Sequence of chain 1.A:
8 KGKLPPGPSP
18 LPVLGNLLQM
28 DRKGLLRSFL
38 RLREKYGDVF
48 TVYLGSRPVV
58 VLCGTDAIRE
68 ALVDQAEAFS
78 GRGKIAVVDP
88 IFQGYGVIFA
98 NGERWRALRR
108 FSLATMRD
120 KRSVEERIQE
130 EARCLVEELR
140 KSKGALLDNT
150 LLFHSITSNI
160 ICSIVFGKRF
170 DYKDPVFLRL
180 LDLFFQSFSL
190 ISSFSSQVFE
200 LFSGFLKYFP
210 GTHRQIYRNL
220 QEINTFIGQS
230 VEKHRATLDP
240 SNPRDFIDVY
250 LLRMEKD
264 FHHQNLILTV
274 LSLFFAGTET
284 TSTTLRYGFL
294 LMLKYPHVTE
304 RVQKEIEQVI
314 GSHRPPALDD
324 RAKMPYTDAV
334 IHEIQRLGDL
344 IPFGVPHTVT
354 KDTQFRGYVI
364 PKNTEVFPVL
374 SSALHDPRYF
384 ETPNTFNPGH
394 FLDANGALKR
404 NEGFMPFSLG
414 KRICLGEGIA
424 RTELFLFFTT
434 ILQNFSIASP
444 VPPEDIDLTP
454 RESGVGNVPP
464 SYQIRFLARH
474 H

This small molecule binds to this protein.
Small molecule (SMILES): OC[C@H]1O[C@H](O[C@H]2[C@H](O)[C@@H](O)[C@H](OCCCCCC3CCCCC3)O[C@@H]2CO)[C@H](O)[C@@H](O)[C@@H]1O

Binding-site contacts:
Ligand atom O22 contacts residue ILE95 of chain 1.A at 3.6 Å.
Ligand atom O12 contacts residue ASN98 of chain 1.A at 4.5 Å.
Ligand atom C8 contacts residue ARG101 of chain 1.A at 4.2 Å.
Ligand atom C19 contacts residue ARG79 of chain 1.A at 3.6 Å.
Ligand atom C3 contacts residue ASN98 of chain 1.A at 3.7 Å.
Ligand atom C8 contacts residue THR272 of chain 1.A at 4.3 Å.
Ligand atom O21 contacts residue GLY99 of chain 1.A at 3.9 Å.
Ligand atom C2 contacts residue ASN98 of chain 1.A at 4.0 Å.
Ligand atom O20 contacts residue SER77 of chain 1.A at 4.5 Å.
Ligand atom C2 contacts residue TRP102 of chain 1.A at 3.7 Å (hydrophobic).
Ligand atom C9 contacts residue VAL273 of chain 1.A at 3.9 Å (hydrophobic).
Ligand atom C6 contacts residue ARG101 of chain 1.A at 4.1 Å.
Ligand atom C6 contacts residue ASN98 of chain 1.A at 4.4 Å.
Ligand atom O14 contacts residue ARG79 of chain 1.A at 3.5 Å (salt-bridge).
Ligand atom C10 contacts residue VAL273 of chain 1.A at 4.0 Å (hydrophobic).
Ligand atom O20 contacts residue ARG415 of chain 1.A at 3.9 Å.
Ligand atom O12 contacts residue ARG79 of chain 1.A at 4.3 Å.
Ligand atom C8 contacts residue LEU269 of chain 1.A at 3.5 Å (hydrophobic).
Ligand atom C18 contacts residue GLY99 of chain 1.A at 4.1 Å.
Ligand atom O22 contacts residue GLY99 of chain 1.A at 4.0 Å.
Ligand atom O20 contacts residue TRP102 of chain 1.A at 4.2 Å.
Ligand atom C1 contacts residue TRP102 of chain 1.A at 4.4 Å (hydrophobic).
Ligand atom C4 contacts residue ASN98 of chain 1.A at 3.7 Å.
Ligand atom C1 contacts residue ARG79 of chain 1.A at 3.8 Å.
Ligand atom C9 contacts residue LEU269 of chain 1.A at 4.1 Å (hydrophobic).
Ligand atom O20 contacts residue ARG79 of chain 1.A at 2.4 Å (salt-bridge).
Ligand atom C6 contacts residue TRP102 of chain 1.A at 4.2 Å (hydrophobic).
Ligand atom C11 contacts residue LEU105 of chain 1.A at 4.4 Å (hydrophobic).
Ligand atom C9 contacts residue THR272 of chain 1.A at 3.8 Å.
Ligand atom C10 contacts residue LEU105 of chain 1.A at 4.4 Å (hydrophobic).
Ligand atom C5 contacts residue ASN98 of chain 1.A at 4.1 Å.
Ligand atom C13 contacts residue ARG79 of chain 1.A at 4.2 Å.
Ligand atom O22 contacts residue ASN98 of chain 1.A at 4.4 Å.
Ligand atom C19 contacts residue SER77 of chain 1.A at 4.2 Å.
Ligand atom C15 contacts residue ARG79 of chain 1.A at 4.1 Å.
Ligand atom C5 contacts residue TRP102 of chain 1.A at 4.1 Å (hydrophobic).